Sequence of chain 1.A:
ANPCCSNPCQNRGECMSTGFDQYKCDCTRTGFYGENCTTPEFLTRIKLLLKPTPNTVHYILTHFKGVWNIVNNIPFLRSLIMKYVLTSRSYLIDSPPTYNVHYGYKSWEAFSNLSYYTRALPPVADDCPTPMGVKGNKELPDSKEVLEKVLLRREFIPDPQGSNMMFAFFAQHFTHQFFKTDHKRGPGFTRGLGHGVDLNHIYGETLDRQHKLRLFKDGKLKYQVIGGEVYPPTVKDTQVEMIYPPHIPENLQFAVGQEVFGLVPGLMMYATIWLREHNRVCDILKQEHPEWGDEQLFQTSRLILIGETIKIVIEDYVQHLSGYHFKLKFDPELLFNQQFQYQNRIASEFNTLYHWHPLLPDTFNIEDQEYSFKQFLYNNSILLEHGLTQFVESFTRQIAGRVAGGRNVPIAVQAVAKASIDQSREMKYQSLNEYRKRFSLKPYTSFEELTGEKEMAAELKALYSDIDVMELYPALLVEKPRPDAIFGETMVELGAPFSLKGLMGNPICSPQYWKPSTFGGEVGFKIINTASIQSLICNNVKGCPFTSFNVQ

Binding-site contacts:
Ligand atom C4 contacts residue GLU35 of chain 1.A at 4.0 Å.
Ligand atom C2 contacts residue GLU35 of chain 1.A at 4.3 Å.
Ligand atom C1 contacts residue ASN36 of chain 1.A at 1.4 Å.
Ligand atom N2 contacts residue ASN36 of chain 1.A at 3.3 Å (h-bond).
Ligand atom O6 contacts residue ASN36 of chain 1.A at 3.6 Å (h-bond).
Ligand atom C7 contacts residue ASN36 of chain 1.A at 4.4 Å.
Ligand atom N2 contacts residue TYR23 of chain 1.A at 3.0 Å (h-bond).
Ligand atom C1 contacts residue TYR23 of chain 1.A at 4.0 Å (hydrophobic).
Ligand atom C3 contacts residue ASN36 of chain 1.A at 3.8 Å.
Ligand atom C2 contacts residue ASN36 of chain 1.A at 2.6 Å.
Ligand atom C5 contacts residue ASN36 of chain 1.A at 3.1 Å.
Ligand atom C1 contacts residue GLU35 of chain 1.A at 4.4 Å.
Ligand atom C7 contacts residue TYR23 of chain 1.A at 4.2 Å (hydrophobic).
Ligand atom C8 contacts residue PRO8 of chain 1.A at 3.9 Å (hydrophobic).
Ligand atom C8 contacts residue SER6 of chain 1.A at 3.7 Å.
Ligand atom C2 contacts residue TYR23 of chain 1.A at 3.4 Å (hydrophobic).
Ligand atom C5 contacts residue GLU35 of chain 1.A at 4.0 Å.
Ligand atom C6 contacts residue ASN36 of chain 1.A at 2.9 Å.
Ligand atom O5 contacts residue ASN36 of chain 1.A at 2.3 Å (h-bond).
Ligand atom O6 contacts residue GLU35 of chain 1.A at 3.9 Å.
Ligand atom C4 contacts residue ASN36 of chain 1.A at 3.9 Å.
Ligand atom N2 contacts residue PRO8 of chain 1.A at 4.4 Å.
Ligand atom C6 contacts residue GLU35 of chain 1.A at 2.9 Å.

The small molecule below binds the protein below.
Small molecule (SMILES): CC(=O)N[C@@H]1[C@@H](O)[C@H](O)[C@@H](CO)O[C@H]1O